Sequence of chain 1.A:
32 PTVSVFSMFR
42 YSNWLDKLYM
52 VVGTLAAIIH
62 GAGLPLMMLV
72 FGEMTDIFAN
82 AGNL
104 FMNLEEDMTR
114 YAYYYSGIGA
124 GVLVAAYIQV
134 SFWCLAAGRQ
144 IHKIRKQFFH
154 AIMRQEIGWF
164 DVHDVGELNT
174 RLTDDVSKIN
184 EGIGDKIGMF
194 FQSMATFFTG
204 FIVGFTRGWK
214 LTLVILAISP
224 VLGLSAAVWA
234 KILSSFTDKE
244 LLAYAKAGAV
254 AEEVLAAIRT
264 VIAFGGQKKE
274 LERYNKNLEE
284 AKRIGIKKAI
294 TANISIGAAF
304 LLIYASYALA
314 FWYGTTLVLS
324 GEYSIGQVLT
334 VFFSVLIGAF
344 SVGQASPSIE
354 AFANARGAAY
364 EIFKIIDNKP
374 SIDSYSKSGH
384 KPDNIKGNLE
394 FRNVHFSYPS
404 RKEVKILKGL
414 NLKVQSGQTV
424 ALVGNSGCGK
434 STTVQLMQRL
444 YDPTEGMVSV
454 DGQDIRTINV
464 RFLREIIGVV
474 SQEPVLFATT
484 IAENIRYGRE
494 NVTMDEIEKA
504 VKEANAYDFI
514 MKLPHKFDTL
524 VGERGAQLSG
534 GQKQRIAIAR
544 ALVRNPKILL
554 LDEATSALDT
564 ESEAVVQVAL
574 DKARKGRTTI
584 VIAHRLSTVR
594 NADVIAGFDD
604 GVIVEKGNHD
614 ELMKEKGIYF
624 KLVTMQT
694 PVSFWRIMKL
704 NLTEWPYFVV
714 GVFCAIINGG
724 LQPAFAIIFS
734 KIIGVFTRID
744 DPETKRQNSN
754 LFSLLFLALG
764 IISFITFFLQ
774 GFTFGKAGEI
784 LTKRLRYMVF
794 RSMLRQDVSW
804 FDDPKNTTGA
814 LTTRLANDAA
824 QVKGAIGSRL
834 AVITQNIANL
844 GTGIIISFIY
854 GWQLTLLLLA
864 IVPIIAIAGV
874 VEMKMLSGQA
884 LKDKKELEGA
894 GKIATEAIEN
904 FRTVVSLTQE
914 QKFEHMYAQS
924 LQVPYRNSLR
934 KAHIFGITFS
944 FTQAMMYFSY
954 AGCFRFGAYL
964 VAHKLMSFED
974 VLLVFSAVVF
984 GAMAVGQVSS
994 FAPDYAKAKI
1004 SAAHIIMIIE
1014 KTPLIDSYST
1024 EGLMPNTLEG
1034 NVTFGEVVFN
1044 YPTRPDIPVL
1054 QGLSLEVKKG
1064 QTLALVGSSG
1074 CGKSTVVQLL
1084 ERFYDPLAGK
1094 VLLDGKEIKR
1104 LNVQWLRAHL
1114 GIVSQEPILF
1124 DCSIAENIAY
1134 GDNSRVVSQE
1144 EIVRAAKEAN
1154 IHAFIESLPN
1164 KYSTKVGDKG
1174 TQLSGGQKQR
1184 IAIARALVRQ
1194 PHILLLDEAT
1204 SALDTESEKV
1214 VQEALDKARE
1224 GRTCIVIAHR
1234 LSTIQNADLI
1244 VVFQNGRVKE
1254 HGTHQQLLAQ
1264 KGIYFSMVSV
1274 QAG

Binding-site contacts:
Ligand atom C6 contacts residue ASN839 of chain 1.A at 3.1 Å.
Ligand atom C22 contacts residue CLR1 of chain 1.M at 4.5 Å.
Ligand atom C19 contacts residue ILE836 of chain 1.A at 4.2 Å (hydrophobic).
Ligand atom C23 contacts residue GLY844 of chain 1.A at 4.5 Å.
Ligand atom C15 contacts residue ASN839 of chain 1.A at 3.9 Å.
Ligand atom C26 contacts residue ILE847 of chain 1.A at 3.9 Å (hydrophobic).
Ligand atom C27 contacts residue CLR1 of chain 1.M at 4.2 Å.
Ligand atom C16 contacts residue GLY844 of chain 1.A at 4.2 Å.
Ligand atom C4 contacts residue SER992 of chain 1.A at 3.8 Å.
Ligand atom C16 contacts residue LEU843 of chain 1.A at 3.6 Å (hydrophobic).
Ligand atom C8 contacts residue ASN839 of chain 1.A at 4.3 Å.
Ligand atom C3 contacts residue SER992 of chain 1.A at 4.2 Å.
Ligand atom C7 contacts residue VAL988 of chain 1.A at 4.3 Å (hydrophobic).
Ligand atom C4 contacts residue ASN839 of chain 1.A at 3.7 Å.
Ligand atom C26 contacts residue CLR1 of chain 1.M at 3.7 Å.
Ligand atom O1 contacts residue SER992 of chain 1.A at 4.0 Å.
Ligand atom C5 contacts residue ASN839 of chain 1.A at 3.7 Å.
Ligand atom C7 contacts residue ASN839 of chain 1.A at 3.8 Å.
Ligand atom C6 contacts residue VAL988 of chain 1.A at 4.4 Å (hydrophobic).
Ligand atom C1 contacts residue CLR1 of chain 1.M at 4.4 Å.
Ligand atom C15 contacts residue LEU843 of chain 1.A at 3.5 Å (hydrophobic).
Ligand atom C24 contacts residue GLY844 of chain 1.A at 4.4 Å.
Ligand atom C18 contacts residue ILE840 of chain 1.A at 3.5 Å (hydrophobic).
Ligand atom C24 contacts residue ILE847 of chain 1.A at 4.2 Å (hydrophobic).

The protein below binds the small molecule below.
Small molecule (SMILES): CC(C)CCC[C@@H](C)[C@H]1CC[C@H]2[C@@H]3CC=C4C[C@@H](O)CC[C@]4(C)[C@H]3CC[C@]12C